Sequence of chain 1.D:
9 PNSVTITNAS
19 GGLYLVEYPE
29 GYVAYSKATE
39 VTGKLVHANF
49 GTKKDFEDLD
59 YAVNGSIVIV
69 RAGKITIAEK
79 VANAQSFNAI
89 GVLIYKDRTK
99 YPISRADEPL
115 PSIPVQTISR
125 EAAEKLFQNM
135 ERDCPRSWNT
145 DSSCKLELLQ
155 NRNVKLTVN

Sequence of chain 1.C:
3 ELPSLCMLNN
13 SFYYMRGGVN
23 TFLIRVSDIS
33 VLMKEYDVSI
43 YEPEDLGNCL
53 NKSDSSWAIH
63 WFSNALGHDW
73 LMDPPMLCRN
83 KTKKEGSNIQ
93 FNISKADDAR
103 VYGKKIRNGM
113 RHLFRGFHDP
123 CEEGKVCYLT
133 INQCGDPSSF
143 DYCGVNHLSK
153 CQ

The protein below binds the small molecule below.
Small molecule (SMILES): CC(=O)N[C@H]1[C@H](O[C@H]2[C@H](O)[C@@H](NC(C)=O)CO[C@@H]2CO)O[C@H](CO)[C@@H](O)[C@@H]1O

Binding-site contacts:
Ligand atom O5 contacts residue SER96 of chain 1.C at 3.8 Å.
Ligand atom O5 contacts residue ASN94 of chain 1.C at 2.4 Å (h-bond).
Ligand atom C7 contacts residue VAL128 of chain 1.C at 4.0 Å (hydrophobic).
Ligand atom C6 contacts residue ASP99 of chain 1.C at 3.6 Å.
Ligand atom C2 contacts residue ASN94 of chain 1.C at 2.5 Å.
Ligand atom C1 contacts residue TYR130 of chain 1.C at 3.9 Å (hydrophobic).
Ligand atom O5 contacts residue ASP99 of chain 1.C at 4.2 Å.
Ligand atom O7 contacts residue LYS36 of chain 1.C at 4.0 Å.
Ligand atom C5 contacts residue SER96 of chain 1.C at 3.9 Å.
Ligand atom C5 contacts residue ASN94 of chain 1.C at 3.7 Å.
Ligand atom O6 contacts residue ALA98 of chain 1.C at 3.9 Å.
Ligand atom C6 contacts residue SER96 of chain 1.C at 4.2 Å.
Ligand atom O7 contacts residue VAL128 of chain 1.C at 3.3 Å.
Ligand atom C7 contacts residue ASN94 of chain 1.C at 3.6 Å.
Ligand atom C6 contacts residue ALA98 of chain 1.C at 3.5 Å (hydrophobic).
Ligand atom N2 contacts residue TYR130 of chain 1.C at 2.7 Å (h-bond).
Ligand atom O3 contacts residue ASP99 of chain 1.C at 4.0 Å.
Ligand atom C8 contacts residue TYR130 of chain 1.C at 3.3 Å (hydrophobic).
Ligand atom N2 contacts residue ASN94 of chain 1.C at 2.9 Å (h-bond).
Ligand atom C2 contacts residue TYR130 of chain 1.C at 3.7 Å (hydrophobic).
Ligand atom C7 contacts residue TYR130 of chain 1.C at 3.4 Å (hydrophobic).
Ligand atom O7 contacts residue ASN94 of chain 1.C at 3.9 Å.
Ligand atom C5 contacts residue ASP99 of chain 1.C at 4.0 Å.
Ligand atom C3 contacts residue ASN94 of chain 1.C at 3.8 Å.
Ligand atom O5 contacts residue ALA101 of chain 1.C at 4.0 Å.
Ligand atom N2 contacts residue ASP99 of chain 1.C at 3.2 Å (salt-bridge).
Ligand atom O6 contacts residue ASP99 of chain 1.C at 3.2 Å.
Ligand atom C1 contacts residue ASP99 of chain 1.C at 3.3 Å.
Ligand atom C8 contacts residue GLY126 of chain 1.C at 3.3 Å.
Ligand atom C8 contacts residue VAL128 of chain 1.C at 4.0 Å (hydrophobic).
Ligand atom C1 contacts residue ASN94 of chain 1.C at 1.4 Å.
Ligand atom C8 contacts residue GLN132 of chain 1.D at 3.8 Å.
Ligand atom C3 contacts residue TYR130 of chain 1.C at 4.1 Å (hydrophobic).
Ligand atom O6 contacts residue ALA101 of chain 1.C at 4.1 Å.
Ligand atom C3 contacts residue ASP99 of chain 1.C at 3.1 Å.
Ligand atom C2 contacts residue ASP99 of chain 1.C at 3.3 Å.
Ligand atom C8 contacts residue LEU34 of chain 1.C at 4.0 Å (hydrophobic).
Ligand atom C1 contacts residue SER96 of chain 1.C at 3.7 Å.
Ligand atom O6 contacts residue ASP100 of chain 1.C at 3.5 Å (salt-bridge).
Ligand atom C4 contacts residue ASP99 of chain 1.C at 4.0 Å.